Binding-site contacts:
Ligand atom N7 contacts residue ILE211 of chain 1.E at 3.6 Å.
Ligand atom C5' contacts residue GLY212 of chain 1.E at 3.0 Å.
Ligand atom O1G contacts residue PRO209 of chain 1.E at 3.4 Å.
Ligand atom PB contacts residue GLY210 of chain 1.E at 3.2 Å.
Ligand atom C5' contacts residue GLY210 of chain 1.E at 3.2 Å.
Ligand atom C4' contacts residue GLY210 of chain 1.E at 3.2 Å.
Ligand atom PA contacts residue THR214 of chain 1.E at 3.3 Å.
Ligand atom O1B contacts residue ILE211 of chain 1.E at 2.5 Å (h-bond).
Ligand atom PG contacts residue GLY210 of chain 1.E at 3.4 Å.
Ligand atom O2B contacts residue THR214 of chain 1.E at 3.6 Å.
Ligand atom N1 contacts residue VAL181 of chain 1.E at 3.2 Å.
Ligand atom O3A contacts residue GLY212 of chain 1.E at 2.6 Å (h-bond).
Ligand atom O2A contacts residue GLY212 of chain 1.E at 2.8 Å.
Ligand atom N7 contacts residue GLY212 of chain 1.E at 3.2 Å.
Ligand atom N3B contacts residue GLY210 of chain 1.E at 3.0 Å.
Ligand atom PB contacts residue ILE211 of chain 1.E at 3.4 Å.
Ligand atom C5 contacts residue GLY212 of chain 1.E at 3.7 Å.
Ligand atom O1B contacts residue GLY210 of chain 1.E at 2.4 Å (h-bond).
Ligand atom O3A contacts residue ILE211 of chain 1.E at 3.6 Å (h-bond).
Ligand atom PB contacts residue LYS213 of chain 1.E at 3.3 Å.
Ligand atom PB contacts residue GLY212 of chain 1.E at 3.6 Å.
Ligand atom O3A contacts residue LYS213 of chain 1.E at 2.3 Å (salt-bridge).
Ligand atom N6 contacts residue VAL181 of chain 1.E at 3.4 Å.
Ligand atom C2 contacts residue ASP179 of chain 1.E at 3.7 Å.
Ligand atom N6 contacts residue ILE182 of chain 1.E at 3.6 Å (h-bond).
Ligand atom O1B contacts residue LYS213 of chain 1.E at 3.6 Å.
Ligand atom O1B contacts residue PRO209 of chain 1.E at 3.0 Å.
Ligand atom PA contacts residue GLY212 of chain 1.E at 3.4 Å.
Ligand atom O2B contacts residue LYS213 of chain 1.E at 3.6 Å.
Ligand atom O1G contacts residue GLY210 of chain 1.E at 2.5 Å (h-bond).
Ligand atom O1A contacts residue THR214 of chain 1.E at 3.3 Å (h-bond).
Ligand atom PA contacts residue LYS213 of chain 1.E at 3.2 Å.
Ligand atom PA contacts residue ALA215 of chain 1.E at 3.6 Å.
Ligand atom C8 contacts residue GLY212 of chain 1.E at 3.4 Å.
Ligand atom O4' contacts residue GLY210 of chain 1.E at 3.0 Å (h-bond).
Ligand atom O2A contacts residue THR214 of chain 1.E at 2.6 Å (h-bond).
Ligand atom O2A contacts residue ALA215 of chain 1.E at 2.2 Å (h-bond).
Ligand atom O1B contacts residue GLY212 of chain 1.E at 3.6 Å (h-bond).
Ligand atom O3A contacts residue THR214 of chain 1.E at 3.7 Å.
Ligand atom O2A contacts residue LYS213 of chain 1.E at 3.0 Å (salt-bridge).

Sequence of chain 1.E:
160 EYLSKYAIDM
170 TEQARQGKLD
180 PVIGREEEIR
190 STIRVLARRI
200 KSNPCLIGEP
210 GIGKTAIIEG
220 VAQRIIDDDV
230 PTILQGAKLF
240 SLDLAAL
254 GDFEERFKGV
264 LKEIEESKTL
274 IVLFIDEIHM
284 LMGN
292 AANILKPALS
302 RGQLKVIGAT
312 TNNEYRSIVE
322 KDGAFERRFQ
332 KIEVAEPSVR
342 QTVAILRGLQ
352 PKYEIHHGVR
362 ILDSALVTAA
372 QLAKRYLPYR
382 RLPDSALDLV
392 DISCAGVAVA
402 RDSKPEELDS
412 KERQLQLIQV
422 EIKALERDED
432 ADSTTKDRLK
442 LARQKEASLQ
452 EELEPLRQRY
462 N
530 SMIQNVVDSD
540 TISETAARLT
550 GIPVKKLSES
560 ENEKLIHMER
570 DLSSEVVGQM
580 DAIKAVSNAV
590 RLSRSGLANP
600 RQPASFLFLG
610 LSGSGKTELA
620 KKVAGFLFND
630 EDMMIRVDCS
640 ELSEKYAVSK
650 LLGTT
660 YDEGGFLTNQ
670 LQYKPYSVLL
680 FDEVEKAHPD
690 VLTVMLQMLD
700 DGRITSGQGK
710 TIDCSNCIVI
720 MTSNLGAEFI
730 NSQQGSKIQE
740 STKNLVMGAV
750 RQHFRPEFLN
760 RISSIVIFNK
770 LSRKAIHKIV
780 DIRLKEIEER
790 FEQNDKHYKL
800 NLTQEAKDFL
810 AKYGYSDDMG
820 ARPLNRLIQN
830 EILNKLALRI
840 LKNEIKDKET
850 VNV

A protein and the small-molecule ligand that binds it are described below.
Small molecule (SMILES): Nc1ncnc2c1ncn2[C@@H]1O[C@H](CO[P](=O)(O)O[P](=O)(O)NP(=O)(O)O)[C@@H](O)[C@H]1O